A small-molecule ligand and the protein it binds are described below.
Small molecule (SMILES): Nc1nc2c(ncn2[C@@H]2O[C@H](CO[P](=O)(O)C[P](=O)(O)OP(=O)(O)O)[C@@H](O)[C@H]2O)c(=O)[nH]1

Sequence of chain 1.B:
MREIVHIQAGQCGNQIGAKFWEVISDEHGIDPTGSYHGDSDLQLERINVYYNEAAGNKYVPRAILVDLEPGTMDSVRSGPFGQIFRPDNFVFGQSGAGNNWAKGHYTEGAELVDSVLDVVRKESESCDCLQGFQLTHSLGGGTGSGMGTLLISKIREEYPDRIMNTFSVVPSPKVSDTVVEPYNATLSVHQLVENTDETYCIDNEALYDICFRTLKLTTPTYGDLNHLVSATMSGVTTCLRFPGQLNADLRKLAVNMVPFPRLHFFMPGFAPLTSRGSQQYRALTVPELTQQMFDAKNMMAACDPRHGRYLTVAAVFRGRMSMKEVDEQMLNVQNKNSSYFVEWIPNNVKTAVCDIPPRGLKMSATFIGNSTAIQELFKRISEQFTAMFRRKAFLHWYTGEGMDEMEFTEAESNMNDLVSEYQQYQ

Binding-site contacts:
Ligand atom N9 contacts residue TYR222 of chain 1.B at 3.7 Å.
Ligand atom O3' contacts residue GLU181 of chain 1.B at 3.5 Å (salt-bridge).
Ligand atom N7 contacts residue GLN15 of chain 1.B at 3.6 Å.
Ligand atom O1B contacts residue GLY144 of chain 1.B at 3.3 Å (h-bond).
Ligand atom O2G contacts residue MG1 of chain 1.G at 2.6 Å.
Ligand atom PB contacts residue MG1 of chain 1.G at 3.6 Å.
Ligand atom O1B contacts residue THR143 of chain 1.B at 3.7 Å.
Ligand atom C2' contacts residue TYR222 of chain 1.B at 3.3 Å (hydrophobic).
Ligand atom C6 contacts residue TYR222 of chain 1.B at 3.6 Å (hydrophobic).
Ligand atom C2 contacts residue ASN204 of chain 1.B at 3.4 Å.
Ligand atom O3B contacts residue GLY142 of chain 1.B at 3.6 Å.
Ligand atom O6 contacts residue TYR222 of chain 1.B at 3.6 Å.
Ligand atom C2 contacts residue ASN226 of chain 1.B at 3.7 Å.
Ligand atom O2' contacts residue TYR222 of chain 1.B at 2.7 Å (h-bond).
Ligand atom C8 contacts residue CYS12 of chain 1.B at 3.7 Å (hydrophobic).
Ligand atom N1 contacts residue ASN226 of chain 1.B at 2.7 Å (h-bond).
Ligand atom O3G contacts residue ASN99 of chain 1.B at 3.1 Å (h-bond).
Ligand atom O2B contacts residue MG1 of chain 1.G at 2.1 Å.
Ligand atom O1A contacts residue CYS12 of chain 1.B at 3.1 Å (h-bond).
Ligand atom N7 contacts residue TYR222 of chain 1.B at 3.6 Å.
Ligand atom O6 contacts residue ASN226 of chain 1.B at 2.9 Å (h-bond).
Ligand atom O2B contacts residue GLN11 of chain 1.B at 3.3 Å (h-bond).
Ligand atom C5 contacts residue CYS12 of chain 1.B at 3.6 Å (hydrophobic).
Ligand atom O1A contacts residue GLN11 of chain 1.B at 3.6 Å (h-bond).
Ligand atom N2 contacts residue ASN204 of chain 1.B at 2.7 Å (h-bond).
Ligand atom O1B contacts residue GLN11 of chain 1.B at 3.5 Å (h-bond).
Ligand atom O2A contacts residue GLN11 of chain 1.B at 3.5 Å.
Ligand atom C4 contacts residue CYS12 of chain 1.B at 3.4 Å (hydrophobic).
Ligand atom PG contacts residue MG1 of chain 1.G at 3.5 Å.
Ligand atom N1 contacts residue TYR222 of chain 1.B at 3.6 Å.
Ligand atom O1B contacts residue GLY10 of chain 1.B at 3.3 Å.
Ligand atom O3G contacts residue GLY142 of chain 1.B at 3.1 Å (h-bond).
Ligand atom O6 contacts residue GLN15 of chain 1.B at 3.6 Å.
Ligand atom O1G contacts residue ALA97 of chain 1.B at 3.4 Å (h-bond).
Ligand atom O3B contacts residue THR143 of chain 1.B at 3.2 Å (h-bond).
Ligand atom N3 contacts residue ASN204 of chain 1.B at 3.0 Å (h-bond).
Ligand atom N3 contacts residue CYS12 of chain 1.B at 3.5 Å (h-bond).
Ligand atom C1' contacts residue ASN204 of chain 1.B at 3.7 Å.
Ligand atom C6 contacts residue ASN226 of chain 1.B at 3.4 Å.
Ligand atom O1G contacts residue THR143 of chain 1.B at 3.0 Å (h-bond).